Sequence of chain 1.Q:
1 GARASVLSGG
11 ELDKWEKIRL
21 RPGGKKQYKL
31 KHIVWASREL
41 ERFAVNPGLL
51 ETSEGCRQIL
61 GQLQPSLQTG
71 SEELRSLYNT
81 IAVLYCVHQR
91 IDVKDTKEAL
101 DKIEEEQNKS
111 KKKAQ

Binding-site contacts:
Ligand atom O41 contacts residue PIO1 of chain 1.XA at 3.2 Å (h-bond).
Ligand atom P4 contacts residue PIO1 of chain 1.XA at 2.5 Å.
Ligand atom C7A contacts residue LEU20 of chain 1.Q at 3.4 Å (hydrophobic).
Ligand atom O43 contacts residue PIO1 of chain 1.XA at 2.8 Å (h-bond).
Ligand atom C4A contacts residue SER76 of chain 1.Q at 3.6 Å.
Ligand atom O1A contacts residue SER76 of chain 1.Q at 4.2 Å.
Ligand atom O52 contacts residue SER76 of chain 1.Q at 4.2 Å.
Ligand atom C4A contacts residue THR80 of chain 1.Q at 4.2 Å.
Ligand atom C5A contacts residue SER76 of chain 1.Q at 3.8 Å.
Ligand atom C3A contacts residue SER76 of chain 1.Q at 3.5 Å.
Ligand atom C8A contacts residue LEU20 of chain 1.Q at 3.4 Å (hydrophobic).
Ligand atom O42 contacts residue PIO1 of chain 1.XA at 1.6 Å (h-bond).
Ligand atom O4 contacts residue PIO1 of chain 1.XA at 4.0 Å.

This small molecule binds to this protein.
Small molecule (SMILES): CCCCCCCC(=O)OC[C@H](COP(=O)(O)O[C@@H]1[C@H](O)[C@H](O)[C@@H](OP(=O)(O)O)[C@H](OP(=O)(O)O)[C@H]1O)OC(=O)CCCCCCC